Binding-site contacts:
Ligand atom C3 contacts residue ASN231 of chain 1.A at 3.8 Å.
Ligand atom C2 contacts residue ASN231 of chain 1.A at 2.5 Å.
Ligand atom N2 contacts residue ASN231 of chain 1.A at 2.9 Å (h-bond).
Ligand atom C8 contacts residue ASN231 of chain 1.A at 4.5 Å.
Ligand atom C1 contacts residue ASN231 of chain 1.A at 1.4 Å.
Ligand atom C4 contacts residue ASN231 of chain 1.A at 4.2 Å.
Ligand atom C8 contacts residue ARG163 of chain 1.A at 4.4 Å.
Ligand atom C5 contacts residue ASN231 of chain 1.A at 3.7 Å.
Ligand atom C8 contacts residue LYS164 of chain 1.A at 3.6 Å.
Ligand atom O5 contacts residue ASN231 of chain 1.A at 2.4 Å (h-bond).
Ligand atom O7 contacts residue ASN231 of chain 1.A at 4.1 Å.
Ligand atom C7 contacts residue ASN231 of chain 1.A at 3.7 Å.

Sequence of chain 1.A:
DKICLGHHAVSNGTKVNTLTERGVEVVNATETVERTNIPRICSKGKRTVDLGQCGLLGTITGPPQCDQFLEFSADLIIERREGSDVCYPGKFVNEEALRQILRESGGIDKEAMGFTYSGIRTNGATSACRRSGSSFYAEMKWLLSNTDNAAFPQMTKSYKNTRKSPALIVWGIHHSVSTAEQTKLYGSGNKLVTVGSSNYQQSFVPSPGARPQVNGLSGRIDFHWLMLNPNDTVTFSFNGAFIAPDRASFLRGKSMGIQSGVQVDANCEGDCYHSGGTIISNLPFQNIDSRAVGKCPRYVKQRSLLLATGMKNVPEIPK

The small molecule below binds the protein below.
Small molecule (SMILES): CC(=O)N[C@@H]1[C@@H](O)[C@H](O)[C@@H](CO)O[C@H]1O